Sequence of chain 7.C:
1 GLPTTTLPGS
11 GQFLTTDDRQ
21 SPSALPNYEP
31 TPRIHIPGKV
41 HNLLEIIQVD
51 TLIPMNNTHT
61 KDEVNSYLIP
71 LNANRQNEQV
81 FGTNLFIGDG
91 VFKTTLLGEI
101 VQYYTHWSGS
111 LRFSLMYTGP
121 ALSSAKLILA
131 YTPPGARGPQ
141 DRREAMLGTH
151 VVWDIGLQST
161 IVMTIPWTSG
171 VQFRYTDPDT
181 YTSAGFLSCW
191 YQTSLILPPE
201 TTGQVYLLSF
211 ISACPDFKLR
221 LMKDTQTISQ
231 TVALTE

Sequence of chain 6.A:
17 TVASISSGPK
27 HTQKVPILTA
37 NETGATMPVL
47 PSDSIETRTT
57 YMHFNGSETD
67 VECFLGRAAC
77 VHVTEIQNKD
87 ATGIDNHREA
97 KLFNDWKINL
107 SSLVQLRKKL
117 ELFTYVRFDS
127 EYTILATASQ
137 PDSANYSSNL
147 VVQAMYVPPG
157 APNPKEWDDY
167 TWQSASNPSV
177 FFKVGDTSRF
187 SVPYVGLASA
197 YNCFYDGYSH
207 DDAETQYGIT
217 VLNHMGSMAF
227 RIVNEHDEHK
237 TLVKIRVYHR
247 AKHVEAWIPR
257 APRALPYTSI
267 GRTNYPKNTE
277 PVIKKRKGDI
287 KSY

This small molecule binds to this protein.
Small molecule (SMILES): OCCOCOCc1cc(CCCCCOc2c(Cl)cc(C3=NCCO3)cc2Cl)on1

Sequence of chain 6.C:
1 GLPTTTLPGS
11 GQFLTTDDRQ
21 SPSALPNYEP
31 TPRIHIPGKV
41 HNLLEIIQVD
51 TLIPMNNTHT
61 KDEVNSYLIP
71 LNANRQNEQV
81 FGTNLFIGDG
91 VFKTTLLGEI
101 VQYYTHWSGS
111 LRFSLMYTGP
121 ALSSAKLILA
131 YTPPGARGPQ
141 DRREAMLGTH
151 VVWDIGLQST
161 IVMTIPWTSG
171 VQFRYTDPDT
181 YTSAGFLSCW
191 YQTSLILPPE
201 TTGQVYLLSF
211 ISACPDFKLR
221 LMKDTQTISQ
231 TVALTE

Binding-site contacts:
Ligand atom C1B contacts residue VAL188 of chain 6.A at 3.8 Å (hydrophobic).
Ligand atom C5A contacts residue ALA150 of chain 6.A at 3.2 Å (hydrophobic).
Ligand atom N2 contacts residue MET221 of chain 6.A at 3.5 Å (h-bond).
Ligand atom CL2 contacts residue ILE104 of chain 6.A at 3.1 Å.
Ligand atom C2B contacts residue MET224 of chain 6.A at 3.6 Å (hydrophobic).
Ligand atom C5C contacts residue VAL188 of chain 6.A at 2.9 Å (hydrophobic).
Ligand atom C3C contacts residue ILE104 of chain 6.A at 3.6 Å (hydrophobic).
Ligand atom O1B contacts residue TYR152 of chain 6.A at 3.8 Å.
Ligand atom C2D contacts residue SER107 of chain 6.A at 3.8 Å.
Ligand atom C4B contacts residue PHE186 of chain 6.A at 3.4 Å (hydrophobic).
Ligand atom C4 contacts residue LEU106 of chain 6.A at 2.5 Å (hydrophobic).
Ligand atom O1A contacts residue ALA150 of chain 6.A at 3.8 Å.
Ligand atom C4A contacts residue SER175 of chain 6.A at 3.8 Å.
Ligand atom C3B contacts residue PHE186 of chain 6.A at 3.7 Å (hydrophobic).
Ligand atom C2A contacts residue PHE186 of chain 6.A at 3.3 Å (hydrophobic).
Ligand atom C6B contacts residue VAL188 of chain 6.A at 3.8 Å (hydrophobic).
Ligand atom N2 contacts residue ASN219 of chain 6.A at 3.4 Å (h-bond).
Ligand atom C3 contacts residue LEU106 of chain 6.A at 3.4 Å (hydrophobic).
Ligand atom C4C contacts residue TYR128 of chain 6.A at 3.5 Å (hydrophobic).
Ligand atom CL1 contacts residue LEU25 of chain 6.C at 3.5 Å.
Ligand atom O1D contacts residue SER107 of chain 6.A at 3.2 Å.
Ligand atom C4A contacts residue VAL176 of chain 6.A at 3.7 Å (hydrophobic).
Ligand atom O1 contacts residue MET221 of chain 6.A at 3.1 Å (h-bond).
Ligand atom O1A contacts residue PHE186 of chain 6.A at 2.9 Å.
Ligand atom CL2 contacts residue MET224 of chain 6.A at 2.9 Å.
Ligand atom N3A contacts residue ALA24 of chain 6.C at 3.6 Å.
Ligand atom C6B contacts residue TYR152 of chain 6.A at 3.8 Å (hydrophobic).
Ligand atom C1B contacts residue TYR152 of chain 6.A at 3.8 Å (hydrophobic).
Ligand atom C3D contacts residue LEU116 of chain 6.A at 3.6 Å (hydrophobic).
Ligand atom CL1 contacts residue VAL188 of chain 6.A at 3.5 Å.
Ligand atom C31 contacts residue ASN219 of chain 6.A at 3.8 Å.
Ligand atom C4A contacts residue PRO174 of chain 6.A at 3.3 Å (hydrophobic).
Ligand atom C5B contacts residue TYR152 of chain 6.A at 3.8 Å (hydrophobic).
Ligand atom N3A contacts residue PRO174 of chain 6.A at 3.6 Å (h-bond).
Ligand atom C5 contacts residue LEU106 of chain 6.A at 3.5 Å (hydrophobic).
Ligand atom C31 contacts residue LEU106 of chain 6.A at 3.8 Å (hydrophobic).
Ligand atom C1C contacts residue TYR128 of chain 6.A at 3.5 Å (hydrophobic).
Ligand atom C3B contacts residue MET224 of chain 6.A at 3.4 Å (hydrophobic).
Ligand atom C5A contacts residue PHE186 of chain 6.A at 3.5 Å (hydrophobic).
Ligand atom C5A contacts residue VAL176 of chain 6.A at 3.2 Å (hydrophobic).